This small molecule binds to this protein.
Small molecule (SMILES): C[S@@H](CCCN)C[C@H]1O[C@@H](n2cnc3c(N)ncnc32)[C@H](O)[C@@H]1O

Binding-site contacts:
Ligand atom C1' contacts residue ASP126 of chain 1.B at 3.5 Å.
Ligand atom N contacts residue HIS82 of chain 1.B at 2.9 Å (h-bond).
Ligand atom SD contacts residue ASP106 of chain 1.B at 3.5 Å (salt-bridge).
Ligand atom C2 contacts residue VAL125 of chain 1.B at 3.6 Å (hydrophobic).
Ligand atom C2 contacts residue ILE127 of chain 1.B at 3.3 Å (hydrophobic).
Ligand atom O4' contacts residue GLY103 of chain 1.B at 3.5 Å.
Ligand atom CB contacts residue ASP106 of chain 1.B at 3.5 Å.
Ligand atom N3 contacts residue ILE127 of chain 1.B at 3.2 Å (h-bond).
Ligand atom C2' contacts residue ASP126 of chain 1.B at 3.7 Å.
Ligand atom C4' contacts residue ASP126 of chain 1.B at 3.5 Å.
Ligand atom CA contacts residue ASP176 of chain 1.B at 3.4 Å.
Ligand atom O4' contacts residue THR177 of chain 1.B at 3.7 Å.
Ligand atom SD contacts residue ASP176 of chain 1.B at 3.5 Å (salt-bridge).
Ligand atom N1 contacts residue GLY158 of chain 1.B at 3.1 Å (h-bond).
Ligand atom O4' contacts residue ASP176 of chain 1.B at 3.5 Å (salt-bridge).
Ligand atom N contacts residue ASP176 of chain 1.B at 2.8 Å (salt-bridge).
Ligand atom C5' contacts residue THR178 of chain 1.B at 3.8 Å.
Ligand atom N6 contacts residue ASP157 of chain 1.B at 3.2 Å (salt-bridge).
Ligand atom C3' contacts residue ASP126 of chain 1.B at 3.5 Å.
Ligand atom CE contacts residue ASP106 of chain 1.B at 3.1 Å.
Ligand atom CA contacts residue HIS82 of chain 1.B at 3.8 Å.
Ligand atom O3' contacts residue VAL131 of chain 1.B at 3.5 Å.
Ligand atom N3 contacts residue ASP126 of chain 1.B at 3.5 Å.
Ligand atom C5 contacts residue ILE127 of chain 1.B at 3.7 Å (hydrophobic).
Ligand atom O3' contacts residue ASP126 of chain 1.B at 2.8 Å (salt-bridge).
Ligand atom CB contacts residue GLN72 of chain 1.B at 3.4 Å.
Ligand atom C3' contacts residue LEU67 of chain 1.B at 3.7 Å (hydrophobic).
Ligand atom C4 contacts residue ILE127 of chain 1.B at 3.7 Å (hydrophobic).
Ligand atom N3 contacts residue GLY103 of chain 1.B at 3.4 Å.
Ligand atom C5' contacts residue ASP176 of chain 1.B at 3.4 Å.
Ligand atom N contacts residue ASP106 of chain 1.B at 3.0 Å (salt-bridge).
Ligand atom C4' contacts residue GLY104 of chain 1.B at 3.8 Å.
Ligand atom C2 contacts residue ASP126 of chain 1.B at 3.7 Å.
Ligand atom O2' contacts residue ASP128 of chain 1.B at 3.6 Å.
Ligand atom O2' contacts residue ASP126 of chain 1.B at 2.8 Å (salt-bridge).
Ligand atom C4' contacts residue ASP176 of chain 1.B at 3.6 Å.
Ligand atom O2' contacts residue GLN48 of chain 1.B at 3.1 Å (h-bond).
Ligand atom C8 contacts residue THR178 of chain 1.B at 3.8 Å.
Ligand atom CG contacts residue GLN72 of chain 1.B at 3.5 Å.
Ligand atom CB contacts residue VAL73 of chain 1.B at 3.8 Å (hydrophobic).

Sequence of chain 1.B:
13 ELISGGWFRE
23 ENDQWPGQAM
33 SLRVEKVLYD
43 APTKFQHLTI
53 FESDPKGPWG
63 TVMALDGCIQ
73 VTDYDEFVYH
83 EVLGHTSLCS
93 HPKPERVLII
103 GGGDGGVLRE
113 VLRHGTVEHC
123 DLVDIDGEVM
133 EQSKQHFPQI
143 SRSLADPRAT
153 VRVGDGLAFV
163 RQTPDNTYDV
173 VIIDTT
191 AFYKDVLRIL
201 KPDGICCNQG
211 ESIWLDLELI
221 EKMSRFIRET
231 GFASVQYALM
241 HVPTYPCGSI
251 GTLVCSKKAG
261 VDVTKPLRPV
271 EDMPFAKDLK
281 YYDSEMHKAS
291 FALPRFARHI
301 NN